Sequence of chain 1.C:
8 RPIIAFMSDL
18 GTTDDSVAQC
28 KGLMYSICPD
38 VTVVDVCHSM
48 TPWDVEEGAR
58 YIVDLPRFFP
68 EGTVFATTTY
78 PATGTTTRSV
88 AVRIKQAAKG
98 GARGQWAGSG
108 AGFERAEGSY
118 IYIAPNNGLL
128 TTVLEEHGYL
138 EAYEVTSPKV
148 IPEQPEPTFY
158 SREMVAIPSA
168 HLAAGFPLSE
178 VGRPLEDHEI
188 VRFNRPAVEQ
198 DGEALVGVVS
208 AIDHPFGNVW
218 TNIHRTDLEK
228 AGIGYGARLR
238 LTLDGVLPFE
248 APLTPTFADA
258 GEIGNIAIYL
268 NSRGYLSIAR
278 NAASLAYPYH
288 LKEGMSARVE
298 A

This protein binds this small molecule.
Small molecule (SMILES): CSCC[C@H](N)C(=O)O

Sequence of chain 1.A:
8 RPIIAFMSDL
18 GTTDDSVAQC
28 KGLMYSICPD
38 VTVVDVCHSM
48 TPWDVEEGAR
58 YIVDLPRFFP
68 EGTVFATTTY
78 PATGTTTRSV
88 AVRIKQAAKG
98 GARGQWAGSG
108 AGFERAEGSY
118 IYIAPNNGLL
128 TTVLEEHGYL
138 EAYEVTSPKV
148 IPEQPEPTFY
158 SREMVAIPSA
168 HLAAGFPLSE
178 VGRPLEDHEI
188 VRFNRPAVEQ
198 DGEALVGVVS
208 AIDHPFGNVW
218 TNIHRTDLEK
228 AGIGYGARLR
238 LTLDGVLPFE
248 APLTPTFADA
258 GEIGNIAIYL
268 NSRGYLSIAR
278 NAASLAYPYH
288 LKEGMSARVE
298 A

Binding-site contacts:
Ligand atom C contacts residue SER23 of chain 1.C at 4.1 Å.
Ligand atom N contacts residue ASP21 of chain 1.C at 3.0 Å (salt-bridge).
Ligand atom CE contacts residue PHE213 of chain 1.A at 4.5 Å (hydrophobic).
Ligand atom O contacts residue ARG270 of chain 1.A at 3.0 Å (salt-bridge).
Ligand atom O contacts residue TRP217 of chain 1.A at 3.3 Å.
Ligand atom SD contacts residue 5F11 of chain 1.I at 3.3 Å (h-bond).
Ligand atom CE contacts residue ASN215 of chain 1.A at 3.9 Å.
Ligand atom O contacts residue ASP21 of chain 1.C at 4.5 Å.
Ligand atom OXT contacts residue PHE156 of chain 1.C at 4.2 Å.
Ligand atom SD contacts residue THR155 of chain 1.C at 3.9 Å.
Ligand atom CG contacts residue PHE156 of chain 1.C at 4.0 Å (hydrophobic).
Ligand atom CB contacts residue PHE213 of chain 1.A at 4.3 Å (hydrophobic).
Ligand atom OXT contacts residue TRP217 of chain 1.A at 4.2 Å.
Ligand atom CA contacts residue TRP217 of chain 1.A at 3.9 Å (hydrophobic).
Ligand atom OXT contacts residue SER269 of chain 1.A at 2.9 Å (h-bond).
Ligand atom CA contacts residue ASP210 of chain 1.A at 3.5 Å.
Ligand atom N contacts residue ARG270 of chain 1.A at 4.2 Å.
Ligand atom CE contacts residue 5F11 of chain 1.I at 3.6 Å.
Ligand atom CA contacts residue SER23 of chain 1.C at 3.5 Å.
Ligand atom C contacts residue ARG270 of chain 1.A at 4.2 Å.
Ligand atom CG contacts residue LEU17 of chain 1.C at 4.1 Å (hydrophobic).
Ligand atom N contacts residue ASP210 of chain 1.A at 2.8 Å (salt-bridge).
Ligand atom CB contacts residue LEU17 of chain 1.C at 4.0 Å (hydrophobic).
Ligand atom CE contacts residue ASP210 of chain 1.A at 3.4 Å.
Ligand atom CG contacts residue 5F11 of chain 1.I at 3.7 Å.
Ligand atom CE contacts residue THR155 of chain 1.C at 4.1 Å.
Ligand atom C contacts residue TRP217 of chain 1.A at 3.6 Å (hydrophobic).
Ligand atom SD contacts residue PHE213 of chain 1.A at 3.7 Å.
Ligand atom CG contacts residue THR155 of chain 1.C at 4.0 Å.
Ligand atom CA contacts residue ASP21 of chain 1.C at 4.3 Å.
Ligand atom CB contacts residue SER23 of chain 1.C at 3.2 Å.
Ligand atom N contacts residue TRP217 of chain 1.A at 3.8 Å.
Ligand atom N contacts residue SER23 of chain 1.C at 2.9 Å (h-bond).
Ligand atom CB contacts residue PHE156 of chain 1.C at 4.2 Å (hydrophobic).
Ligand atom O contacts residue SER23 of chain 1.C at 4.0 Å.
Ligand atom C contacts residue SER269 of chain 1.A at 3.4 Å.
Ligand atom C contacts residue ASP210 of chain 1.A at 4.5 Å.
Ligand atom CE contacts residue PHE254 of chain 1.A at 4.1 Å (hydrophobic).
Ligand atom OXT contacts residue THR155 of chain 1.C at 4.1 Å.
Ligand atom O contacts residue SER269 of chain 1.A at 3.1 Å (h-bond).